Binding-site contacts:
Ligand atom O5 contacts residue ASN26 of chain 1.A at 2.1 Å (h-bond).
Ligand atom C5 contacts residue ASN26 of chain 1.A at 3.4 Å.
Ligand atom O5 contacts residue THR307 of chain 1.A at 3.7 Å.
Ligand atom O7 contacts residue ASN26 of chain 1.A at 4.3 Å.
Ligand atom C6 contacts residue THR28 of chain 1.A at 3.6 Å.
Ligand atom C1 contacts residue THR307 of chain 1.A at 4.3 Å.
Ligand atom N2 contacts residue ASN26 of chain 1.A at 3.2 Å (h-bond).
Ligand atom C6 contacts residue ASN26 of chain 1.A at 4.5 Å.
Ligand atom C2 contacts residue ASN26 of chain 1.A at 2.7 Å.
Ligand atom C1 contacts residue ASN26 of chain 1.A at 1.4 Å.
Ligand atom C7 contacts residue ASN26 of chain 1.A at 3.9 Å.
Ligand atom C3 contacts residue ASN26 of chain 1.A at 3.9 Å.
Ligand atom C4 contacts residue ASN26 of chain 1.A at 4.2 Å.
Ligand atom O6 contacts residue THR28 of chain 1.A at 3.9 Å.

The protein below binds the small molecule below.
Small molecule (SMILES): CC(=O)N[C@@H]1[C@@H](O)[C@H](O)[C@@H](CO)O[C@H]1O

Sequence of chain 1.A:
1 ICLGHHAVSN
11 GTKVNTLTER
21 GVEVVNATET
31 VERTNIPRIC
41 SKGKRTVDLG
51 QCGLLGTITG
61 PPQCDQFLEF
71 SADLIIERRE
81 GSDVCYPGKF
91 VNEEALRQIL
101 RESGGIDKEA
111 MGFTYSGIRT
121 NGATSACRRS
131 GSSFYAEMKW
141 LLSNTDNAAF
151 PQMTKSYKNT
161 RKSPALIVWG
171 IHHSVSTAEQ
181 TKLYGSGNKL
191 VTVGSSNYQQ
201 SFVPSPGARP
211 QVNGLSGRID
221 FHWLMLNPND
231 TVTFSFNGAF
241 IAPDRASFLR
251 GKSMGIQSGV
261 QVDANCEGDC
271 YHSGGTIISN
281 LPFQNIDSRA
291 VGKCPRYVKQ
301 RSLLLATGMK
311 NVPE